Sequence of chain 1.A:
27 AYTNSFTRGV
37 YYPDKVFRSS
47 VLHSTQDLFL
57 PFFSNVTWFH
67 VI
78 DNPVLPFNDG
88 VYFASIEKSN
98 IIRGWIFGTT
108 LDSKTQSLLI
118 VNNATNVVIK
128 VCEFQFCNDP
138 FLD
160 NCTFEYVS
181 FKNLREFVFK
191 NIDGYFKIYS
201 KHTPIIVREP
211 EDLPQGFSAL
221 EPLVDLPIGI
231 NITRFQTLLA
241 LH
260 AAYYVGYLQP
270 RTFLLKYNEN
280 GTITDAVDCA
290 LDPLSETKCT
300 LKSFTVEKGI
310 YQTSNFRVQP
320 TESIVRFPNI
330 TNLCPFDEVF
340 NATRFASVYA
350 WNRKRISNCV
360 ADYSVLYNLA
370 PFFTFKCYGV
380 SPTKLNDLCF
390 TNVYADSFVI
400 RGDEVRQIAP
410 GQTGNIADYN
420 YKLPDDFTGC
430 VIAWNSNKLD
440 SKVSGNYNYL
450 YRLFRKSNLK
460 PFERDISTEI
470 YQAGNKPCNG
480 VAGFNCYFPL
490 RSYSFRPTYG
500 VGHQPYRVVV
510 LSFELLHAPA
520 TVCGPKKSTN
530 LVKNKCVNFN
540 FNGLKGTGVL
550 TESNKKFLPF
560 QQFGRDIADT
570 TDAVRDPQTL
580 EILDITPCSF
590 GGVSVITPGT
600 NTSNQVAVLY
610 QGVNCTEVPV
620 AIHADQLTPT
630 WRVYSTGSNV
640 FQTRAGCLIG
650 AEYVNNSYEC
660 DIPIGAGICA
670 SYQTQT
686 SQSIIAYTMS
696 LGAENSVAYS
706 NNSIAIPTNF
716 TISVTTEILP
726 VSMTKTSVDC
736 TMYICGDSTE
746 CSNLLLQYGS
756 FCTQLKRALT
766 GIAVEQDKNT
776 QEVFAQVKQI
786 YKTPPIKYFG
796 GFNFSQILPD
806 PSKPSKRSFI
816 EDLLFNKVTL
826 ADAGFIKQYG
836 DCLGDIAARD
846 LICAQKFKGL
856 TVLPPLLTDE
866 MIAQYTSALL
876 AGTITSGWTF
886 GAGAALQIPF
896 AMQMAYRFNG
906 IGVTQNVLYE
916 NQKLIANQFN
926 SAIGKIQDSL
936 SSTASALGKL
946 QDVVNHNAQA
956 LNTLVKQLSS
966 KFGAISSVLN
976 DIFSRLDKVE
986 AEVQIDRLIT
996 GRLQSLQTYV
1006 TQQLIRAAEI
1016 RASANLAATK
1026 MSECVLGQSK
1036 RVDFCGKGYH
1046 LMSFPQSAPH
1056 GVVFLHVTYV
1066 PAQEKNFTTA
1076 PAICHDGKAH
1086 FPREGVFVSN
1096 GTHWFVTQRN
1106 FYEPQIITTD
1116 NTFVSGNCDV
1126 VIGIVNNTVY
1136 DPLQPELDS

Binding-site contacts:
Ligand atom C4 contacts residue ASN340 of chain 1.A at 4.3 Å.
Ligand atom C3 contacts residue ASN340 of chain 1.A at 3.8 Å.
Ligand atom O7 contacts residue ASP336 of chain 1.A at 3.9 Å.
Ligand atom C1 contacts residue ASN340 of chain 1.A at 1.4 Å.
Ligand atom O5 contacts residue ASN340 of chain 1.A at 2.4 Å (h-bond).
Ligand atom N2 contacts residue ASN340 of chain 1.A at 2.9 Å (h-bond).
Ligand atom C5 contacts residue ASN340 of chain 1.A at 3.7 Å.
Ligand atom C2 contacts residue ASN340 of chain 1.A at 2.5 Å.
Ligand atom O3 contacts residue ASP336 of chain 1.A at 3.8 Å.
Ligand atom N2 contacts residue LEU368 of chain 1.A at 4.0 Å.
Ligand atom O7 contacts residue PHE339 of chain 1.A at 3.3 Å.
Ligand atom C8 contacts residue PHE339 of chain 1.A at 4.5 Å (hydrophobic).
Ligand atom C8 contacts residue ASN340 of chain 1.A at 4.5 Å.
Ligand atom O7 contacts residue ASN340 of chain 1.A at 3.1 Å (h-bond).
Ligand atom C8 contacts residue PRO370 of chain 1.A at 3.8 Å (hydrophobic).
Ligand atom C7 contacts residue PHE339 of chain 1.A at 4.3 Å (hydrophobic).
Ligand atom O3 contacts residue LEU368 of chain 1.A at 3.4 Å.
Ligand atom C8 contacts residue PHE371 of chain 1.A at 3.8 Å (hydrophobic).
Ligand atom C8 contacts residue LEU368 of chain 1.A at 3.9 Å (hydrophobic).
Ligand atom C7 contacts residue LEU368 of chain 1.A at 3.9 Å (hydrophobic).
Ligand atom C7 contacts residue ASN340 of chain 1.A at 3.4 Å.
Ligand atom O7 contacts residue LEU368 of chain 1.A at 4.3 Å.

This protein binds this small molecule.
Small molecule (SMILES): CC(=O)N[C@@H]1[C@@H](O)[C@H](O)[C@@H](CO)O[C@H]1O